Binding-site contacts:
Ligand atom C4 contacts residue GLY106 of chain 1.A at 3.3 Å.
Ligand atom C14 contacts residue TYR102 of chain 1.A at 3.0 Å (hydrophobic).
Ligand atom F29 contacts residue LEU156 of chain 1.A at 3.8 Å.
Ligand atom C6 contacts residue GLY106 of chain 1.A at 3.7 Å.
Ligand atom C25 contacts residue VAL101 of chain 1.A at 3.4 Å (hydrophobic).
Ligand atom C5 contacts residue GLY106 of chain 1.A at 3.3 Å.
Ligand atom N13 contacts residue GLY106 of chain 1.A at 3.8 Å.
Ligand atom C19 contacts residue PRO104 of chain 1.A at 3.6 Å (hydrophobic).
Ligand atom C33 contacts residue VAL38 of chain 1.A at 3.5 Å (hydrophobic).
Ligand atom C32 contacts residue THR118 of chain 1.A at 3.7 Å.
Ligand atom C3 contacts residue MET103 of chain 1.A at 3.5 Å (hydrophobic).
Ligand atom C14 contacts residue PRO104 of chain 1.A at 3.3 Å (hydrophobic).
Ligand atom N11 contacts residue GLY106 of chain 1.A at 3.8 Å.
Ligand atom C3 contacts residue GLY106 of chain 1.A at 3.7 Å.
Ligand atom N22 contacts residue LEU156 of chain 1.A at 3.4 Å.
Ligand atom C26 contacts residue MET103 of chain 1.A at 3.5 Å (hydrophobic).
Ligand atom F28 contacts residue VAL38 of chain 1.A at 3.5 Å.
Ligand atom C32 contacts residue PRO104 of chain 1.A at 3.7 Å (hydrophobic).
Ligand atom C26 contacts residue LEU156 of chain 1.A at 3.7 Å (hydrophobic).
Ligand atom C24 contacts residue LEU156 of chain 1.A at 3.7 Å (hydrophobic).
Ligand atom C23 contacts residue LEU156 of chain 1.A at 3.5 Å (hydrophobic).
Ligand atom C21 contacts residue ALA49 of chain 1.A at 3.5 Å (hydrophobic).
Ligand atom C14 contacts residue MET103 of chain 1.A at 3.4 Å (hydrophobic).
Ligand atom C15 contacts residue ILE23 of chain 1.A at 3.7 Å (hydrophobic).
Ligand atom O31 contacts residue MET103 of chain 1.A at 3.1 Å (h-bond).
Ligand atom C21 contacts residue LEU156 of chain 1.A at 3.5 Å (hydrophobic).
Ligand atom C3 contacts residue MET30 of chain 1.A at 3.5 Å (hydrophobic).
Ligand atom C25 contacts residue TYR100 of chain 1.A at 3.2 Å (hydrophobic).
Ligand atom C6 contacts residue MET30 of chain 1.A at 3.7 Å (hydrophobic).
Ligand atom C20 contacts residue ALA49 of chain 1.A at 3.7 Å (hydrophobic).
Ligand atom C26 contacts residue VAL101 of chain 1.A at 3.2 Å (hydrophobic).
Ligand atom C26 contacts residue ALA49 of chain 1.A at 3.8 Å (hydrophobic).
Ligand atom C4 contacts residue MET30 of chain 1.A at 3.6 Å (hydrophobic).
Ligand atom F30 contacts residue TYR100 of chain 1.A at 3.7 Å.
Ligand atom C20 contacts residue MET30 of chain 1.A at 3.7 Å (hydrophobic).
Ligand atom O31 contacts residue MET30 of chain 1.A at 3.2 Å.
Ligand atom O9 contacts residue LEU156 of chain 1.A at 3.1 Å.
Ligand atom C16 contacts residue ARG111 of chain 1.A at 3.4 Å.
Ligand atom O31 contacts residue ALA49 of chain 1.A at 3.4 Å.
Ligand atom C24 contacts residue TYR100 of chain 1.A at 3.3 Å (hydrophobic).

A small-molecule ligand and the protein it binds are described below.
Small molecule (SMILES): Cn1c(CCC(C)(C)O)nc2cc(C(C)(C)O)c(NC(=O)c3cccc(C(F)(F)F)n3)cc21

Sequence of chain 1.A:
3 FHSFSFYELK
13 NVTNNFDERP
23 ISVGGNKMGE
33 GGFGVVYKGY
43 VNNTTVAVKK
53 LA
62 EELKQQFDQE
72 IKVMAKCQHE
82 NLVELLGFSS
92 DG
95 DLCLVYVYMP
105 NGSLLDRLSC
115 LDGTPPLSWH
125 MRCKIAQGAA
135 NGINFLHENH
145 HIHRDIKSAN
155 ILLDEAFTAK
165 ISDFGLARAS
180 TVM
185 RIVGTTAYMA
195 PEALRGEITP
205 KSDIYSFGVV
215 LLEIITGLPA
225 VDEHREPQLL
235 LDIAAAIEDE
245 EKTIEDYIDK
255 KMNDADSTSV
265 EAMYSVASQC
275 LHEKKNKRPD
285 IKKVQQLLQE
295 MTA